A protein and the small-molecule ligand that binds it are described below.
Small molecule (SMILES): N=c1ccn([C@@H]2O[C@H](CO[P](=O)(O)O[C@H]3[C@@H](O)[C@H](n4cnc5c(N)ncnc54)O[C@@H]3CO[P](=O)(O)O[C@H]3[C@@H](O)[C@H](n4ccc(N)nc4=O)O[C@@H]3CO[P](=O)(O)O[C@H]3[C@@H](O)[C@H](n4ccc(=O)[nH]c4=O)O[C@@H]3CO[P](=O)(O)O[C@H]3[C@@H](O)[C@H](n4cnc5c(N)ncnc54)O[C@@H]3CO[P](=O)(O)O[C@H]3[C@@H](O)[C@H](n4cnc5c(=O)nc(N)[nH]c54)O[C@@H]3CO[P](=O)(O)O[C@H]3[C@@H](O)[C@H](n4cnc5c(=O)nc(N)[nH]c54)O[C@@H]3CO)[C@@H](O[P](=O)(O)OC[C@H]3O[C@@H](n4ccc(N)nc4=O)[C@H](O)[C@@H]3O)[C@H]2O)c(=O)[nH]1

Sequence of chain 36.E:
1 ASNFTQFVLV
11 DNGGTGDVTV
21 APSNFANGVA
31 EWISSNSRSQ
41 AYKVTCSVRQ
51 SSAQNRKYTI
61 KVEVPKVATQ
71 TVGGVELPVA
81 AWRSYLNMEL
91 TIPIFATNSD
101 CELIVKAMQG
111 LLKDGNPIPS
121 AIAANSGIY

Sequence of chain 31.E:
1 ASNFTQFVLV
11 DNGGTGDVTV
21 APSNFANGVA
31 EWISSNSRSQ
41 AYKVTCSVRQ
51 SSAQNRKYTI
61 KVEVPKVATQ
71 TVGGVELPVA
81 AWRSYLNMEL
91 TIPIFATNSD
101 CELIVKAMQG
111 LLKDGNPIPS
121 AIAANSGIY

Binding-site contacts:
Ligand atom C5' contacts residue ARG49 of chain 31.E at 3.5 Å.
Ligand atom P contacts residue ARG49 of chain 31.E at 3.0 Å.
Ligand atom C4' contacts residue TYR85 of chain 36.E at 3.2 Å (hydrophobic).
Ligand atom OP2 contacts residue LYS57 of chain 31.E at 2.6 Å (salt-bridge).
Ligand atom N3 contacts residue TYR85 of chain 36.E at 3.5 Å.
Ligand atom OP2 contacts residue TYR85 of chain 36.E at 2.7 Å (h-bond).
Ligand atom OP2 contacts residue ASN55 of chain 31.E at 3.4 Å (h-bond).
Ligand atom C2' contacts residue GLU63 of chain 36.E at 3.5 Å.
Ligand atom C4 contacts residue TYR85 of chain 36.E at 3.6 Å (hydrophobic).
Ligand atom N6 contacts residue CYS46 of chain 36.E at 3.3 Å (h-bond).
Ligand atom OP1 contacts residue ARG49 of chain 31.E at 2.5 Å (salt-bridge).
Ligand atom C2' contacts residue TYR85 of chain 36.E at 3.4 Å (hydrophobic).
Ligand atom O2 contacts residue ASN87 of chain 36.E at 3.3 Å (h-bond).
Ligand atom P contacts residue SER51 of chain 31.E at 3.5 Å.
Ligand atom OP1 contacts residue SER51 of chain 31.E at 2.9 Å (h-bond).
Ligand atom OP1 contacts residue SER51 of chain 31.E at 3.5 Å.
Ligand atom N7 contacts residue LYS61 of chain 36.E at 3.3 Å.
Ligand atom C6 contacts residue THR45 of chain 36.E at 3.3 Å.
Ligand atom C3' contacts residue TYR85 of chain 36.E at 3.4 Å (hydrophobic).
Ligand atom C5' contacts residue SER51 of chain 31.E at 3.3 Å.
Ligand atom O2' contacts residue TYR85 of chain 36.E at 3.4 Å.
Ligand atom OP1 contacts residue SER52 of chain 31.E at 3.2 Å.
Ligand atom N1 contacts residue SER47 of chain 36.E at 2.9 Å (h-bond).
Ligand atom N9 contacts residue LYS61 of chain 36.E at 3.3 Å (salt-bridge).
Ligand atom C2 contacts residue SER47 of chain 36.E at 3.2 Å.
Ligand atom OP2 contacts residue ARG49 of chain 31.E at 2.3 Å (salt-bridge).
Ligand atom OP2 contacts residue SER51 of chain 31.E at 3.4 Å (h-bond).
Ligand atom N6 contacts residue THR45 of chain 36.E at 2.7 Å (h-bond).
Ligand atom C8 contacts residue LYS61 of chain 36.E at 3.4 Å.
Ligand atom C5' contacts residue TYR85 of chain 36.E at 2.9 Å (hydrophobic).
Ligand atom N1 contacts residue TYR85 of chain 36.E at 3.5 Å.
Ligand atom O3' contacts residue SER51 of chain 31.E at 3.3 Å (h-bond).
Ligand atom N6 contacts residue THR59 of chain 36.E at 2.8 Å (h-bond).
Ligand atom N7 contacts residue THR45 of chain 36.E at 2.6 Å (h-bond).
Ligand atom OP2 contacts residue LYS43 of chain 36.E at 2.7 Å (salt-bridge).
Ligand atom O3' contacts residue ARG49 of chain 31.E at 3.4 Å (salt-bridge).
Ligand atom O4' contacts residue LYS61 of chain 36.E at 2.8 Å (salt-bridge).
Ligand atom OP1 contacts residue ASN55 of chain 31.E at 2.8 Å (h-bond).
Ligand atom O2' contacts residue GLU63 of chain 36.E at 3.2 Å (salt-bridge).
Ligand atom C5 contacts residue THR45 of chain 36.E at 3.2 Å.